Binding-site contacts:
Ligand atom O6 contacts residue SER500 of chain 1.A at 3.4 Å.
Ligand atom C2 contacts residue ASN524 of chain 1.A at 2.5 Å.
Ligand atom N2 contacts residue ASN524 of chain 1.A at 3.0 Å (h-bond).
Ligand atom C8 contacts residue ASN524 of chain 1.A at 3.2 Å.
Ligand atom C5 contacts residue ASN524 of chain 1.A at 3.7 Å.
Ligand atom C1 contacts residue SER500 of chain 1.A at 4.5 Å.
Ligand atom C4 contacts residue ASN524 of chain 1.A at 4.3 Å.
Ligand atom C6 contacts residue SER500 of chain 1.A at 4.1 Å.
Ligand atom C5 contacts residue SER526 of chain 1.A at 4.3 Å.
Ligand atom C3 contacts residue ASN524 of chain 1.A at 3.8 Å.
Ligand atom O7 contacts residue ASN524 of chain 1.A at 3.6 Å (h-bond).
Ligand atom O5 contacts residue ASN524 of chain 1.A at 2.4 Å (h-bond).
Ligand atom O5 contacts residue SER500 of chain 1.A at 3.7 Å.
Ligand atom C7 contacts residue ASN524 of chain 1.A at 3.0 Å.
Ligand atom C6 contacts residue SER526 of chain 1.A at 4.3 Å.
Ligand atom O6 contacts residue THR502 of chain 1.A at 4.5 Å.
Ligand atom O5 contacts residue SER526 of chain 1.A at 4.2 Å.
Ligand atom C1 contacts residue ASN524 of chain 1.A at 1.4 Å.

Sequence of chain 1.A:
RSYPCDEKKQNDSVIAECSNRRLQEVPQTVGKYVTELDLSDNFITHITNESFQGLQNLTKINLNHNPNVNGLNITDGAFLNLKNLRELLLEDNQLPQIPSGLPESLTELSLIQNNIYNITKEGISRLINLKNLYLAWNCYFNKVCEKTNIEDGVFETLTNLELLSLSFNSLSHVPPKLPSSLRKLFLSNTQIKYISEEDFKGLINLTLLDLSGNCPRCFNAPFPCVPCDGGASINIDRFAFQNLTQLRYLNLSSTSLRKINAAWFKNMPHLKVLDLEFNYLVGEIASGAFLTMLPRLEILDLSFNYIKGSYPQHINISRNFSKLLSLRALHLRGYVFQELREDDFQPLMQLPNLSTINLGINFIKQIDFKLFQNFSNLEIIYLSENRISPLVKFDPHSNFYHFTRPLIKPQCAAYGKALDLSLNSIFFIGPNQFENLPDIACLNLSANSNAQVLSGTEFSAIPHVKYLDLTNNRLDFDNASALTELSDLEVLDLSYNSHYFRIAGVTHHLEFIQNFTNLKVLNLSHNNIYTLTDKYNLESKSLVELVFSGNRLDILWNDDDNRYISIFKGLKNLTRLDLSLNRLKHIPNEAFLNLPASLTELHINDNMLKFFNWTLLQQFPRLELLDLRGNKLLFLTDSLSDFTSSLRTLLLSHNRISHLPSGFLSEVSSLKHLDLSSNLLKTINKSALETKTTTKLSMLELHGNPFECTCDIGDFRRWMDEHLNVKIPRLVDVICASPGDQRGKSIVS

This small molecule binds to this protein.
Small molecule (SMILES): CC(=O)N[C@@H]1[C@@H](O)[C@H](O)[C@@H](CO)O[C@H]1O